This protein binds this small molecule.
Small molecule (SMILES): NC(=O)n1cc(NC(=O)N2[C@@H]3C[C@@H]3C[C@H]2C(=O)Nc2cccc(OC(F)(F)F)c2)c2ccccc21

Binding-site contacts:
Ligand atom N3 contacts residue GLY200 of chain 1.A at 3.5 Å (h-bond).
Ligand atom O3 contacts residue SER183 of chain 1.A at 3.2 Å (h-bond).
Ligand atom C18 contacts residue LYS180 of chain 1.A at 3.5 Å.
Ligand atom N4 contacts residue VAL197 of chain 1.A at 3.5 Å.
Ligand atom C10 contacts residue ARG202 of chain 1.A at 3.5 Å.
Ligand atom C7 contacts residue SER183 of chain 1.A at 3.2 Å.
Ligand atom C9 contacts residue GLY200 of chain 1.A at 3.5 Å.
Ligand atom C16 contacts residue ARG202 of chain 1.A at 3.3 Å.
Ligand atom F2 contacts residue GLY181 of chain 1.A at 3.4 Å.
Ligand atom N1 contacts residue SER183 of chain 1.A at 3.4 Å (h-bond).
Ligand atom C9 contacts residue THR198 of chain 1.A at 3.3 Å.
Ligand atom F1 contacts residue ARG137 of chain 1.A at 3.4 Å.
Ligand atom F2 contacts residue LYS180 of chain 1.A at 3.5 Å.
Ligand atom F1 contacts residue TRP128 of chain 1.A at 3.3 Å.
Ligand atom C21 contacts residue HIS24 of chain 1.A at 3.5 Å.
Ligand atom C8 contacts residue SER199 of chain 1.A at 3.4 Å.
Ligand atom C5 contacts residue SER199 of chain 1.A at 3.5 Å.
Ligand atom O2 contacts residue ARG202 of chain 1.A at 2.9 Å (salt-bridge).
Ligand atom N2 contacts residue SER199 of chain 1.A at 2.9 Å (h-bond).
Ligand atom F3 contacts residue ILE130 of chain 1.A at 3.5 Å.
Ligand atom C16 contacts residue CYS204 of chain 1.A at 3.5 Å (hydrophobic).
Ligand atom C16 contacts residue LYS180 of chain 1.A at 3.6 Å.
Ligand atom C4 contacts residue HIS41 of chain 1.A at 3.5 Å.
Ligand atom N2 contacts residue SER183 of chain 1.A at 3.6 Å (h-bond).
Ligand atom C15 contacts residue ARG202 of chain 1.A at 3.3 Å.
Ligand atom O4 contacts residue HIS24 of chain 1.A at 3.4 Å (h-bond).
Ligand atom C17 contacts residue LEU25 of chain 1.A at 3.5 Å (hydrophobic).
Ligand atom F2 contacts residue GLY129 of chain 1.A at 3.5 Å.
Ligand atom O2 contacts residue CYS179 of chain 1.A at 3.6 Å.
Ligand atom C12 contacts residue LYS180 of chain 1.A at 3.6 Å.
Ligand atom O1 contacts residue LYS180 of chain 1.A at 2.7 Å (salt-bridge).
Ligand atom C13 contacts residue LYS180 of chain 1.A at 3.6 Å.
Ligand atom C11 contacts residue LYS180 of chain 1.A at 3.6 Å.
Ligand atom C6 contacts residue SER199 of chain 1.A at 3.3 Å.
Ligand atom F3 contacts residue ARG137 of chain 1.A at 3.2 Å.
Ligand atom C23 contacts residue LEU25 of chain 1.A at 3.4 Å (hydrophobic).
Ligand atom N4 contacts residue THR198 of chain 1.A at 3.0 Å (h-bond).
Ligand atom N5 contacts residue LEU25 of chain 1.A at 2.8 Å (h-bond).
Ligand atom O3 contacts residue GLY181 of chain 1.A at 2.8 Å (h-bond).
Ligand atom O3 contacts residue LYS180 of chain 1.A at 3.4 Å.

Sequence of chain 1.A:
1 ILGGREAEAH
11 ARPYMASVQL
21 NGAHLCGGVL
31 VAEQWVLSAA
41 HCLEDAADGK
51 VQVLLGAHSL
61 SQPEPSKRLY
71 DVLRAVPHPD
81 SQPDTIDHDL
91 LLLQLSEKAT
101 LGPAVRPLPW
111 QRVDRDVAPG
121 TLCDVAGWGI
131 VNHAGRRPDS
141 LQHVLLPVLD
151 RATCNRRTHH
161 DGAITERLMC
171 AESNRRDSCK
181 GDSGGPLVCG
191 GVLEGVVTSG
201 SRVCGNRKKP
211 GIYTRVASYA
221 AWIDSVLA